The protein below binds the small molecule below.
Small molecule (SMILES): CC(=O)N[C@H]1[C@H](O[C@H]2[C@H](O)[C@@H](NC(C)=O)CO[C@@H]2CO)O[C@H](CO)[C@@H](O)[C@@H]1O

Binding-site contacts:
Ligand atom O7 contacts residue ASN265 of chain 3.A at 2.6 Å (h-bond).
Ligand atom C5 contacts residue ASN265 of chain 3.A at 3.6 Å.
Ligand atom C8 contacts residue VAL302 of chain 3.A at 3.9 Å (hydrophobic).
Ligand atom N2 contacts residue GLN263 of chain 3.A at 4.5 Å.
Ligand atom C2 contacts residue ASN265 of chain 3.A at 2.5 Å.
Ligand atom C4 contacts residue ASN265 of chain 3.A at 4.2 Å.
Ligand atom O6 contacts residue ARG412 of chain 3.A at 3.1 Å (salt-bridge).
Ligand atom C1 contacts residue ASN265 of chain 3.A at 1.4 Å.
Ligand atom C3 contacts residue ASN265 of chain 3.A at 3.8 Å.
Ligand atom O7 contacts residue ASN301 of chain 3.A at 3.4 Å.
Ligand atom C8 contacts residue ASN265 of chain 3.A at 4.3 Å.
Ligand atom C8 contacts residue GLN263 of chain 3.A at 4.0 Å.
Ligand atom O6 contacts residue ASN265 of chain 3.A at 4.5 Å.
Ligand atom C7 contacts residue ASN265 of chain 3.A at 3.0 Å.
Ligand atom C6 contacts residue ARG412 of chain 3.A at 4.4 Å.
Ligand atom C7 contacts residue ASN301 of chain 3.A at 4.2 Å.
Ligand atom N2 contacts residue ASN265 of chain 3.A at 2.9 Å (h-bond).
Ligand atom C8 contacts residue SER303 of chain 3.A at 3.4 Å.
Ligand atom C8 contacts residue ASN301 of chain 3.A at 4.0 Å.
Ligand atom O5 contacts residue ASN265 of chain 3.A at 2.3 Å (h-bond).

Sequence of chain 3.A:
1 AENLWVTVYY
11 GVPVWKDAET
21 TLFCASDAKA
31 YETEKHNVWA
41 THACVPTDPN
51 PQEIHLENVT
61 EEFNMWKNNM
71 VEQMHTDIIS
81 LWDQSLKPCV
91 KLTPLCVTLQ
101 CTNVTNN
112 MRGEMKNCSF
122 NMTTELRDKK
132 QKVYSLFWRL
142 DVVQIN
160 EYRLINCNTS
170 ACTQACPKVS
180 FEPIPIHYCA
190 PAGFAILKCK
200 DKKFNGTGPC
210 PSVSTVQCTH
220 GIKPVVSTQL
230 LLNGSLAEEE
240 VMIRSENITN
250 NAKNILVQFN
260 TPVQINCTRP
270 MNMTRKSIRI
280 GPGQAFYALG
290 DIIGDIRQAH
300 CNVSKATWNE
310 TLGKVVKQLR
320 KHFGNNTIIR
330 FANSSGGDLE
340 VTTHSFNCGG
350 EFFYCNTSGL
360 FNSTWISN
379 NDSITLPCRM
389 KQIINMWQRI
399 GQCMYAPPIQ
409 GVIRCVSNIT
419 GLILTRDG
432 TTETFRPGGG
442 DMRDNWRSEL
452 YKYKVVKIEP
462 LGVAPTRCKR